Binding-site contacts:
Ligand atom C6 contacts residue TYR100 of chain 1.D at 3.8 Å (hydrophobic).
Ligand atom O6 contacts residue LEU99 of chain 1.D at 3.2 Å (h-bond).
Ligand atom O2 contacts residue GLY227 of chain 1.D at 3.8 Å.
Ligand atom C4 contacts residue ARG228 of chain 1.D at 3.7 Å.
Ligand atom C4 contacts residue ASP208 of chain 1.D at 3.4 Å.
Ligand atom O6 contacts residue TYR100 of chain 1.D at 3.0 Å (h-bond).
Ligand atom C2 contacts residue TYR12 of chain 1.D at 3.5 Å (hydrophobic).
Ligand atom O4 contacts residue TYR12 of chain 1.D at 3.7 Å.
Ligand atom C3 contacts residue ARG228 of chain 1.D at 3.9 Å.
Ligand atom O2 contacts residue GLY98 of chain 1.D at 3.6 Å.
Ligand atom C7 contacts residue TYR100 of chain 1.D at 3.2 Å (hydrophobic).
Ligand atom C3 contacts residue GLY227 of chain 1.D at 4.0 Å.
Ligand atom O5 contacts residue LEU99 of chain 1.D at 3.0 Å (h-bond).
Ligand atom O6 contacts residue GLY98 of chain 1.D at 3.3 Å.
Ligand atom C5 contacts residue TYR12 of chain 1.D at 4.0 Å (hydrophobic).
Ligand atom C6 contacts residue ASP208 of chain 1.D at 3.4 Å.
Ligand atom O2 contacts residue TYR12 of chain 1.D at 2.9 Å (h-bond).
Ligand atom O1 contacts residue TYR100 of chain 1.D at 3.2 Å.
Ligand atom O1 contacts residue TYR12 of chain 1.D at 3.6 Å (h-bond).
Ligand atom C6 contacts residue TYR12 of chain 1.D at 3.7 Å (hydrophobic).
Ligand atom C1 contacts residue LEU99 of chain 1.D at 3.5 Å (hydrophobic).
Ligand atom O6 contacts residue ALA207 of chain 1.D at 3.2 Å.
Ligand atom O4 contacts residue GLY227 of chain 1.D at 4.0 Å.
Ligand atom O6 contacts residue ASP208 of chain 1.D at 2.7 Å (salt-bridge).
Ligand atom C7 contacts residue LEU99 of chain 1.D at 3.8 Å (hydrophobic).
Ligand atom C5 contacts residue ASP208 of chain 1.D at 4.0 Å.
Ligand atom O4 contacts residue ARG228 of chain 1.D at 3.3 Å.
Ligand atom O4 contacts residue ASP208 of chain 1.D at 2.6 Å (salt-bridge).
Ligand atom O3 contacts residue GLY227 of chain 1.D at 3.5 Å.
Ligand atom C1 contacts residue LEU99 of chain 1.D at 3.6 Å (hydrophobic).
Ligand atom O5 contacts residue TYR100 of chain 1.D at 4.0 Å.
Ligand atom O5 contacts residue GLY98 of chain 1.D at 4.0 Å.
Ligand atom O4 contacts residue LEU99 of chain 1.D at 3.8 Å.
Ligand atom O3 contacts residue ARG228 of chain 1.D at 3.0 Å (salt-bridge).
Ligand atom C5 contacts residue LEU99 of chain 1.D at 4.0 Å (hydrophobic).
Ligand atom O2 contacts residue LEU99 of chain 1.D at 3.7 Å.
Ligand atom C4 contacts residue ASN14 of chain 1.D at 3.8 Å.
Ligand atom C6 contacts residue ALA207 of chain 1.D at 3.5 Å (hydrophobic).
Ligand atom O4 contacts residue ASN14 of chain 1.D at 2.6 Å (h-bond).
Ligand atom C4 contacts residue GLY227 of chain 1.D at 3.7 Å.

Sequence of chain 1.D:
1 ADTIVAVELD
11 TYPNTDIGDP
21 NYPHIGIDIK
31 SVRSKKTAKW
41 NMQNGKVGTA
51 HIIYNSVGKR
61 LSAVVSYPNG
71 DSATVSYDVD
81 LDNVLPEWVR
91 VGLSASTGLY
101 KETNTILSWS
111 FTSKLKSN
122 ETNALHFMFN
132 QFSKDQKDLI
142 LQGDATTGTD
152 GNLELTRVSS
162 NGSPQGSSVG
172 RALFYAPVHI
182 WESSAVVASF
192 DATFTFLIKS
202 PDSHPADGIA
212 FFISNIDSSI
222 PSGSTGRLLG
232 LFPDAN

This small molecule binds to this protein.
Small molecule (SMILES): CO[C@@H]1O[C@H](CO)[C@@H](O)[C@@H](O[C@H]2O[C@H](CO)[C@@H](O)[C@H](O)[C@@H]2O)[C@@H]1O